A protein and the small-molecule ligand that binds it are described below.
Small molecule (SMILES): CC[C@H](C)[C@H](NC(=O)[C@@H](NC(=O)[C@H](C)NC(=O)[C@H](Cc1ccc(OP(=O)(O)O)cc1)NC(=O)[C@H](C)N)[C@@H](C)O)C(=O)N[C@@H](C)C(=O)N[C@@H](C)C=O

Sequence of chain 1.A:
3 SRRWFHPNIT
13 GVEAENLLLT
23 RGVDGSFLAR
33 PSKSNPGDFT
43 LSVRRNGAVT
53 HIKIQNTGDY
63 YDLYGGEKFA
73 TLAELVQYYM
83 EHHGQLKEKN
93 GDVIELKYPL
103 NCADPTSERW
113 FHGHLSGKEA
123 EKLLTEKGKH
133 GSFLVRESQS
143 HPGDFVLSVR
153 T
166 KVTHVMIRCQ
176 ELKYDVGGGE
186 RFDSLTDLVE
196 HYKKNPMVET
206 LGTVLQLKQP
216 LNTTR

Binding-site contacts:
Ligand atom CB contacts residue THR168 of chain 1.A at 3.5 Å.
Ligand atom CB contacts residue HIS169 of chain 1.A at 3.7 Å.
Ligand atom O1P contacts residue SER142 of chain 1.A at 2.4 Å (h-bond).
Ligand atom CA contacts residue VAL203 of chain 1.A at 4.0 Å (hydrophobic).
Ligand atom C contacts residue THR205 of chain 1.A at 4.0 Å.
Ligand atom O contacts residue THR205 of chain 1.A at 3.1 Å (h-bond).
Ligand atom P contacts residue SER142 of chain 1.A at 3.6 Å.
Ligand atom O1P contacts residue GLN141 of chain 1.A at 3.4 Å (h-bond).
Ligand atom CE1 contacts residue VAL148 of chain 1.A at 3.8 Å (hydrophobic).
Ligand atom OH contacts residue ARG138 of chain 1.A at 2.8 Å (salt-bridge).
Ligand atom P contacts residue ARG138 of chain 1.A at 3.8 Å.
Ligand atom CZ contacts residue ARG138 of chain 1.A at 3.5 Å.
Ligand atom O3P contacts residue GLN141 of chain 1.A at 3.1 Å (h-bond).
Ligand atom N contacts residue THR205 of chain 1.A at 3.7 Å.
Ligand atom O3P contacts residue SER142 of chain 1.A at 4.0 Å.
Ligand atom CB contacts residue HIS169 of chain 1.A at 3.8 Å.
Ligand atom CG1 contacts residue VAL203 of chain 1.A at 3.7 Å (hydrophobic).
Ligand atom P contacts residue GLN141 of chain 1.A at 3.8 Å.
Ligand atom CD2 contacts residue HIS169 of chain 1.A at 3.6 Å.
Ligand atom O1P contacts residue SER140 of chain 1.A at 2.5 Å (h-bond).
Ligand atom CB contacts residue THR205 of chain 1.A at 3.9 Å.
Ligand atom CG contacts residue HIS169 of chain 1.A at 3.9 Å.
Ligand atom CE1 contacts residue MET171 of chain 1.A at 3.6 Å (hydrophobic).
Ligand atom O2P contacts residue SER142 of chain 1.A at 3.7 Å.
Ligand atom O3P contacts residue ARG138 of chain 1.A at 2.7 Å (salt-bridge).
Ligand atom OH contacts residue VAL148 of chain 1.A at 3.7 Å.
Ligand atom N contacts residue HIS169 of chain 1.A at 2.7 Å (h-bond).
Ligand atom CA contacts residue HIS169 of chain 1.A at 3.7 Å.
Ligand atom CD1 contacts residue VAL170 of chain 1.A at 3.6 Å (hydrophobic).
Ligand atom O3P contacts residue SER140 of chain 1.A at 3.9 Å.
Ligand atom CE2 contacts residue HIS169 of chain 1.A at 3.8 Å.
Ligand atom O contacts residue GLU204 of chain 1.A at 3.3 Å.
Ligand atom CD1 contacts residue MET202 of chain 1.A at 3.2 Å (hydrophobic).
Ligand atom C contacts residue HIS169 of chain 1.A at 3.4 Å.
Ligand atom CD1 contacts residue MET171 of chain 1.A at 3.5 Å (hydrophobic).
Ligand atom O contacts residue HIS169 of chain 1.A at 3.9 Å.
Ligand atom CA contacts residue HIS169 of chain 1.A at 3.3 Å.
Ligand atom P contacts residue SER140 of chain 1.A at 3.8 Å.
Ligand atom CE2 contacts residue ARG138 of chain 1.A at 3.9 Å.
Ligand atom CB contacts residue GLU204 of chain 1.A at 3.5 Å.